The small molecule below binds the protein below.
Small molecule (SMILES): O=C(O)c1cccc2c1OCCO2

Binding-site contacts:
Ligand atom O12 contacts residue ASP94 of chain 1.A at 2.9 Å (salt-bridge).
Ligand atom O13 contacts residue ASP94 of chain 1.A at 3.0 Å (salt-bridge).
Ligand atom C11 contacts residue ASP94 of chain 1.A at 3.6 Å.
Ligand atom O13 contacts residue ASN92 of chain 1.A at 4.2 Å.
Ligand atom O13 contacts residue GLU93 of chain 1.A at 3.5 Å.

Sequence of chain 1.A:
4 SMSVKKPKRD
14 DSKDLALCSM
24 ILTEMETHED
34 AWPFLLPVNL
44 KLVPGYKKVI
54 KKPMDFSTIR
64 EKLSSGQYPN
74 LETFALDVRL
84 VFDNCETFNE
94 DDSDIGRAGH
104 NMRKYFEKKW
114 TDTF